Binding-site contacts:
Ligand atom O2 contacts residue ILE218 of chain 2.A at 3.4 Å.
Ligand atom C4' contacts residue SER137 of chain 2.A at 3.4 Å.
Ligand atom O2 contacts residue TYR219 of chain 2.A at 2.8 Å (h-bond).
Ligand atom C4 contacts residue TYR219 of chain 2.A at 3.3 Å (hydrophobic).
Ligand atom O6' contacts residue PHE189 of chain 2.A at 3.1 Å (h-bond).
Ligand atom O1B contacts residue ARG100 of chain 2.A at 3.0 Å (salt-bridge).
Ligand atom O6' contacts residue SER138 of chain 2.A at 2.8 Å (h-bond).
Ligand atom N3 contacts residue TYR219 of chain 2.A at 3.5 Å.
Ligand atom O6' contacts residue NAD1 of chain 2.B at 3.6 Å.
Ligand atom O2B contacts residue ARG226 of chain 2.A at 2.8 Å (salt-bridge).
Ligand atom C2' contacts residue NAD1 of chain 2.B at 3.5 Å.
Ligand atom C5 contacts residue TYR219 of chain 2.A at 3.5 Å (hydrophobic).
Ligand atom O2B contacts residue THR191 of chain 2.A at 3.5 Å (h-bond).
Ligand atom O4 contacts residue TYR219 of chain 2.A at 3.5 Å (h-bond).
Ligand atom O3C contacts residue ARG226 of chain 2.A at 3.5 Å (salt-bridge).
Ligand atom O6' contacts residue THR191 of chain 2.A at 3.0 Å (h-bond).
Ligand atom N1 contacts residue TYR219 of chain 2.A at 3.6 Å.
Ligand atom O4 contacts residue ARG205 of chain 2.A at 2.9 Å (salt-bridge).
Ligand atom N3 contacts residue GLU217 of chain 2.A at 2.7 Å (salt-bridge).
Ligand atom C2 contacts residue GLU217 of chain 2.A at 3.5 Å.
Ligand atom C2 contacts residue TYR219 of chain 2.A at 3.4 Å (hydrophobic).
Ligand atom O2' contacts residue ARG198 of chain 2.A at 3.0 Å (salt-bridge).
Ligand atom C4' contacts residue NAD1 of chain 2.B at 3.4 Å.
Ligand atom O2C contacts residue ASP288 of chain 2.A at 2.8 Å (salt-bridge).
Ligand atom C6' contacts residue SER138 of chain 2.A at 2.9 Å.
Ligand atom O3' contacts residue TYR160 of chain 2.A at 2.8 Å (h-bond).
Ligand atom O4' contacts residue SER137 of chain 2.A at 2.4 Å (h-bond).
Ligand atom O2A contacts residue PHE202 of chain 2.A at 2.8 Å (h-bond).
Ligand atom O2 contacts residue GLU217 of chain 2.A at 3.6 Å (salt-bridge).
Ligand atom O4' contacts residue TYR160 of chain 2.A at 3.0 Å.
Ligand atom C2 contacts residue PHE202 of chain 2.A at 3.6 Å (hydrophobic).
Ligand atom O3C contacts residue GLN224 of chain 2.A at 3.3 Å.
Ligand atom O5' contacts residue THR191 of chain 2.A at 2.9 Å (h-bond).
Ligand atom O4 contacts residue GLU217 of chain 2.A at 3.6 Å (salt-bridge).
Ligand atom O3' contacts residue PRO97 of chain 2.A at 2.6 Å (h-bond).
Ligand atom C4 contacts residue GLU217 of chain 2.A at 3.6 Å.
Ligand atom O1A contacts residue ARG100 of chain 2.A at 2.8 Å (salt-bridge).
Ligand atom O4C contacts residue PHE202 of chain 2.A at 3.3 Å.
Ligand atom O2C contacts residue GLN224 of chain 2.A at 3.4 Å (h-bond).
Ligand atom C3' contacts residue PRO97 of chain 2.A at 3.5 Å (hydrophobic).

Sequence of chain 2.A:
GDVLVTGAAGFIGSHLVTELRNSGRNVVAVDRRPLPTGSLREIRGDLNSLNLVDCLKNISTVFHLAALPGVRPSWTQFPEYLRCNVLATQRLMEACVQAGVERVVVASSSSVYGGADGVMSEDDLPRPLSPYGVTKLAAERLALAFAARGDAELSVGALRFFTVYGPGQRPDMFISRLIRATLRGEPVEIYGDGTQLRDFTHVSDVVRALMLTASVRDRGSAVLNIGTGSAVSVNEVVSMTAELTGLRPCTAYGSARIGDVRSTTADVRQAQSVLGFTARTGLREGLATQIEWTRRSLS

This protein binds this small molecule.
Small molecule (SMILES): O=c1ccn([C@@H]2O[C@H](CO[P](=O)(O)O[P](=O)(O)O[C@H]3O[C@H](CO)[C@@H](O)[C@H](O)[C@H]3O)[C@@H](O)[C@H]2O)c(=O)[nH]1